Sequence of chain 1.A:
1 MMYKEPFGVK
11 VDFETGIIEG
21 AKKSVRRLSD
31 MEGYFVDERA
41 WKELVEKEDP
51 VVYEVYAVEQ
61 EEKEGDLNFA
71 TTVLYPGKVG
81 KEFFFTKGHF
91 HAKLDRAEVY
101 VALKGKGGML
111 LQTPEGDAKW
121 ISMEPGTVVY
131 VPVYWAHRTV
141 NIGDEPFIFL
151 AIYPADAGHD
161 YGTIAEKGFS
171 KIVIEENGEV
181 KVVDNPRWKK

Binding-site contacts:
Ligand atom C2 contacts residue TYR100 of chain 1.A at 3.5 Å (hydrophobic).
Ligand atom C1 contacts residue GLU98 of chain 1.A at 3.2 Å.
Ligand atom C1 contacts residue HIS159 of chain 1.A at 3.5 Å.
Ligand atom O3P contacts residue HIS89 of chain 1.A at 3.2 Å (h-bond).
Ligand atom P contacts residue TYR53 of chain 1.A at 3.8 Å.
Ligand atom O2 contacts residue HIS137 of chain 1.A at 3.5 Å (h-bond).
Ligand atom C3 contacts residue GLU98 of chain 1.A at 3.7 Å.
Ligand atom O5 contacts residue THR72 of chain 1.A at 2.8 Å (h-bond).
Ligand atom O3P contacts residue TYR161 of chain 1.A at 2.4 Å (h-bond).
Ligand atom C2 contacts residue HIS89 of chain 1.A at 3.5 Å.
Ligand atom O4 contacts residue HIS89 of chain 1.A at 3.6 Å.
Ligand atom O2 contacts residue GLU98 of chain 1.A at 2.8 Å (salt-bridge).
Ligand atom C5 contacts residue THR72 of chain 1.A at 3.4 Å.
Ligand atom P contacts residue HIS89 of chain 1.A at 3.8 Å.
Ligand atom O1 contacts residue MN1 of chain 1.C at 2.2 Å.
Ligand atom O5 contacts residue PHE149 of chain 1.A at 3.5 Å.
Ligand atom O1 contacts residue HIS91 of chain 1.A at 3.4 Å (h-bond).
Ligand atom O2P contacts residue TYR53 of chain 1.A at 2.4 Å (h-bond).
Ligand atom C2 contacts residue GLU98 of chain 1.A at 2.9 Å.
Ligand atom P contacts residue TYR161 of chain 1.A at 3.4 Å.
Ligand atom O4 contacts residue HIS159 of chain 1.A at 3.8 Å.
Ligand atom O6 contacts residue TYR53 of chain 1.A at 3.8 Å.
Ligand atom O1P contacts residue GLY88 of chain 1.A at 2.8 Å (h-bond).
Ligand atom O1 contacts residue TYR153 of chain 1.A at 3.6 Å.
Ligand atom O2 contacts residue MN1 of chain 1.C at 2.2 Å.
Ligand atom C6 contacts residue VAL55 of chain 1.A at 3.8 Å (hydrophobic).
Ligand atom O2P contacts residue TYR161 of chain 1.A at 3.5 Å (h-bond).
Ligand atom C3 contacts residue TYR100 of chain 1.A at 3.5 Å (hydrophobic).
Ligand atom O1 contacts residue GLU98 of chain 1.A at 3.2 Å (salt-bridge).
Ligand atom O2 contacts residue TYR100 of chain 1.A at 2.8 Å (h-bond).
Ligand atom O2 contacts residue HIS89 of chain 1.A at 3.1 Å.
Ligand atom C1 contacts residue TYR153 of chain 1.A at 3.8 Å (hydrophobic).
Ligand atom O1P contacts residue THR86 of chain 1.A at 3.7 Å.
Ligand atom O6 contacts residue THR86 of chain 1.A at 3.4 Å.
Ligand atom O1P contacts residue HIS89 of chain 1.A at 3.2 Å (h-bond).
Ligand atom O1 contacts residue HIS89 of chain 1.A at 3.3 Å (h-bond).
Ligand atom O1 contacts residue HIS159 of chain 1.A at 3.5 Å (h-bond).
Ligand atom C6 contacts residue TYR53 of chain 1.A at 3.6 Å (hydrophobic).
Ligand atom C2 contacts residue MN1 of chain 1.C at 3.0 Å.
Ligand atom C1 contacts residue MN1 of chain 1.C at 3.1 Å.

This protein binds this small molecule.
Small molecule (SMILES): O=C(CO)[C@@H](O)[C@H](O)[C@H](O)COP(=O)(O)O